The protein below binds the small molecule below.
Small molecule (SMILES): NC(=O)C[C@H](NC(=O)[C@H](CS)NC(=O)[C@@H]1CCCN1)C(=O)N[C@H](C=O)Cc1ccc(O)cc1

Sequence of chain 1.W:
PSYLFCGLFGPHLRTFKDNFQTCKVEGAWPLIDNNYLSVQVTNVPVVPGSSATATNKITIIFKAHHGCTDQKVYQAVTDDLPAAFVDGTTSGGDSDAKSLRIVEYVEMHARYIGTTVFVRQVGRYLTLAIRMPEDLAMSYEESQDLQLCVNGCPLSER

Binding-site contacts:
Ligand atom CA contacts residue TYR226 of chain 1.W at 4.2 Å (hydrophobic).
Ligand atom CD2 contacts residue PRO247 of chain 1.W at 3.9 Å (hydrophobic).
Ligand atom CE2 contacts residue PRO109 of chain 1.W at 3.7 Å (hydrophobic).
Ligand atom CZ contacts residue ASP249 of chain 1.W at 3.5 Å.
Ligand atom CE1 contacts residue PRO247 of chain 1.W at 4.1 Å (hydrophobic).
Ligand atom C contacts residue TYR226 of chain 1.W at 3.8 Å (hydrophobic).
Ligand atom N contacts residue ARG225 of chain 1.W at 3.1 Å (salt-bridge).
Ligand atom CG contacts residue ILE227 of chain 1.W at 4.2 Å (hydrophobic).
Ligand atom CA contacts residue CYS177 of chain 1.W at 3.6 Å (hydrophobic).
Ligand atom OH contacts residue PRO247 of chain 1.W at 3.5 Å.
Ligand atom CG contacts residue GLY228 of chain 1.W at 4.0 Å.
Ligand atom CG contacts residue ARG225 of chain 1.W at 4.2 Å.
Ligand atom N contacts residue TYR226 of chain 1.W at 4.2 Å.
Ligand atom CB contacts residue TYR226 of chain 1.W at 4.1 Å (hydrophobic).
Ligand atom CB contacts residue SER208 of chain 1.W at 3.7 Å.
Ligand atom OD1 contacts residue ARG225 of chain 1.W at 3.5 Å.
Ligand atom CA contacts residue ARG225 of chain 1.W at 3.7 Å.
Ligand atom CB contacts residue ILE227 of chain 1.W at 3.9 Å (hydrophobic).
Ligand atom O contacts residue TYR226 of chain 1.W at 3.1 Å.
Ligand atom OH contacts residue ASP249 of chain 1.W at 2.5 Å (salt-bridge).
Ligand atom CD2 contacts residue GLY228 of chain 1.W at 4.3 Å.
Ligand atom C contacts residue ARG225 of chain 1.W at 3.9 Å.
Ligand atom CA contacts residue TYR226 of chain 1.W at 3.9 Å (hydrophobic).
Ligand atom N contacts residue TYR226 of chain 1.W at 3.8 Å.
Ligand atom CE1 contacts residue LEU250 of chain 1.W at 3.7 Å (hydrophobic).
Ligand atom SG contacts residue CYS177 of chain 1.W at 2.0 Å (h-bond).
Ligand atom SG contacts residue GLY176 of chain 1.W at 3.3 Å (h-bond).
Ligand atom CE2 contacts residue PRO247 of chain 1.W at 3.6 Å (hydrophobic).
Ligand atom CB contacts residue CYS177 of chain 1.W at 3.0 Å (hydrophobic).
Ligand atom CB contacts residue GLY228 of chain 1.W at 3.4 Å.
Ligand atom CZ contacts residue PRO247 of chain 1.W at 3.5 Å (hydrophobic).
Ligand atom CB contacts residue ARG225 of chain 1.W at 3.6 Å.
Ligand atom SG contacts residue SER208 of chain 1.W at 3.9 Å.
Ligand atom CE1 contacts residue ASP249 of chain 1.W at 3.7 Å.
Ligand atom CD1 contacts residue LEU250 of chain 1.W at 3.6 Å (hydrophobic).
Ligand atom CG contacts residue PRO247 of chain 1.W at 4.3 Å (hydrophobic).
Ligand atom C contacts residue TYR226 of chain 1.W at 4.4 Å (hydrophobic).
Ligand atom CB contacts residue TYR226 of chain 1.W at 3.8 Å (hydrophobic).
Ligand atom OH contacts residue PRO109 of chain 1.W at 4.2 Å.
Ligand atom CA contacts residue ARG225 of chain 1.W at 4.0 Å.